A protein and the small-molecule ligand that binds it are described below.
Small molecule (SMILES): COc1ccc(C(=O)Cc2c(Cl)cncc2Cl)c(OCC(=O)NCc2ccccc2)c1OC

Binding-site contacts:
Ligand atom C29 contacts residue MET195 of chain 1.D at 3.8 Å (hydrophobic).
Ligand atom C19 contacts residue ASN243 of chain 1.D at 3.7 Å.
Ligand atom CL8 contacts residue ASP240 of chain 1.D at 3.2 Å.
Ligand atom O20 contacts residue GLN291 of chain 1.D at 3.1 Å (h-bond).
Ligand atom C21 contacts residue GLN291 of chain 1.D at 3.3 Å.
Ligand atom C21 contacts residue ILE258 of chain 1.D at 3.7 Å (hydrophobic).
Ligand atom C32 contacts residue MET195 of chain 1.D at 3.3 Å (hydrophobic).
Ligand atom C13 contacts residue PHE294 of chain 1.D at 3.8 Å (hydrophobic).
Ligand atom C17 contacts residue PHE294 of chain 1.D at 3.8 Å (hydrophobic).
Ligand atom C13 contacts residue TYR81 of chain 1.D at 3.7 Å (hydrophobic).
Ligand atom C15 contacts residue ILE258 of chain 1.D at 3.8 Å (hydrophobic).
Ligand atom C16 contacts residue PHE294 of chain 1.D at 3.6 Å (hydrophobic).
Ligand atom C24 contacts residue PHE294 of chain 1.D at 3.7 Å (hydrophobic).
Ligand atom C12 contacts residue PHE294 of chain 1.D at 3.7 Å (hydrophobic).
Ligand atom CL7 contacts residue PHE262 of chain 1.D at 3.7 Å.
Ligand atom O18 contacts residue ILE258 of chain 1.D at 3.5 Å.
Ligand atom C28 contacts residue PHE354 of chain 1.D at 3.5 Å (hydrophobic).
Ligand atom C32 contacts residue PHE354 of chain 1.D at 3.5 Å (hydrophobic).
Ligand atom C23 contacts residue PHE294 of chain 1.D at 3.4 Å (hydrophobic).
Ligand atom C28 contacts residue MET195 of chain 1.D at 3.7 Å (hydrophobic).
Ligand atom C3 contacts residue MET195 of chain 1.D at 3.3 Å (hydrophobic).
Ligand atom C15 contacts residue PHE294 of chain 1.D at 3.5 Å (hydrophobic).
Ligand atom C19 contacts residue GLN291 of chain 1.D at 3.7 Å.
Ligand atom O25 contacts residue MET279 of chain 1.D at 3.5 Å.
Ligand atom C33 contacts residue MET195 of chain 1.D at 3.5 Å (hydrophobic).
Ligand atom C33 contacts residue LEU358 of chain 1.D at 3.5 Å (hydrophobic).
Ligand atom O25 contacts residue GLN355 of chain 1.D at 3.5 Å.
Ligand atom C27 contacts residue ILE298 of chain 1.D at 3.8 Å (hydrophobic).
Ligand atom O20 contacts residue PHE294 of chain 1.D at 3.7 Å.
Ligand atom C14 contacts residue TYR81 of chain 1.D at 3.8 Å (hydrophobic).
Ligand atom C31 contacts residue MET195 of chain 1.D at 3.6 Å (hydrophobic).
Ligand atom N4 contacts residue MET195 of chain 1.D at 3.6 Å.
Ligand atom O18 contacts residue GLN291 of chain 1.D at 3.0 Å (h-bond).
Ligand atom C19 contacts residue THR255 of chain 1.D at 3.7 Å.
Ligand atom CL8 contacts residue LEU241 of chain 1.D at 3.3 Å.
Ligand atom C33 contacts residue PHE354 of chain 1.D at 3.3 Å (hydrophobic).
Ligand atom C27 contacts residue PHE354 of chain 1.D at 3.7 Å (hydrophobic).
Ligand atom C3 contacts residue THR193 of chain 1.D at 3.6 Å.
Ligand atom C14 contacts residue PHE294 of chain 1.D at 3.7 Å (hydrophobic).
Ligand atom C14 contacts residue ASN243 of chain 1.D at 3.8 Å.

Sequence of chain 1.D:
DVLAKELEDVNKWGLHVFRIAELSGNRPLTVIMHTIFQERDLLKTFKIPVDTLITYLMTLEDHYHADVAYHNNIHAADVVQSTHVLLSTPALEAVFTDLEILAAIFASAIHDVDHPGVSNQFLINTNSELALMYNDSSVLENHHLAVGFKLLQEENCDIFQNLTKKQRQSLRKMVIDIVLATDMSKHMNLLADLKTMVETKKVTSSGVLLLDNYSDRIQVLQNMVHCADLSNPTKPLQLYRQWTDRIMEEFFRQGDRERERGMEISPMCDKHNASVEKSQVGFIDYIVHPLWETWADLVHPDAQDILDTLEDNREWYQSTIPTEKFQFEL